The small molecule below binds the protein below.
Small molecule (SMILES): CC(=O)N[C@H]1[C@H](O[C@H]2[C@H](O)[C@@H](NC(C)=O)CO[C@@H]2CO)O[C@H](CO)[C@@H](O)[C@@H]1O

Binding-site contacts:
Ligand atom C7 contacts residue ARG244 of chain 1.E at 4.5 Å.
Ligand atom C7 contacts residue ASN245 of chain 1.E at 3.5 Å.
Ligand atom O5 contacts residue TRP220 of chain 1.E at 3.6 Å.
Ligand atom C1 contacts residue TRP220 of chain 1.E at 4.2 Å (hydrophobic).
Ligand atom C5 contacts residue LYS221 of chain 1.E at 4.0 Å.
Ligand atom O7 contacts residue ARG222 of chain 1.E at 3.4 Å.
Ligand atom C2 contacts residue ASN245 of chain 1.E at 2.5 Å.
Ligand atom O7 contacts residue LEU243 of chain 1.E at 4.2 Å.
Ligand atom C8 contacts residue ARG244 of chain 1.E at 4.0 Å.
Ligand atom C1 contacts residue ARG222 of chain 1.E at 3.7 Å.
Ligand atom O4 contacts residue ARG222 of chain 1.E at 3.2 Å (salt-bridge).
Ligand atom C8 contacts residue ASN245 of chain 1.E at 3.5 Å.
Ligand atom C2 contacts residue ARG222 of chain 1.E at 3.8 Å.
Ligand atom C4 contacts residue ARG222 of chain 1.E at 3.9 Å.
Ligand atom O5 contacts residue LYS221 of chain 1.E at 4.3 Å.
Ligand atom O6 contacts residue ARG222 of chain 1.E at 4.3 Å.
Ligand atom C1 contacts residue SER224 of chain 1.E at 3.8 Å.
Ligand atom O5 contacts residue ASN245 of chain 1.E at 2.4 Å (h-bond).
Ligand atom C3 contacts residue ARG222 of chain 1.E at 3.4 Å.
Ligand atom C5 contacts residue TRP220 of chain 1.E at 4.2 Å (hydrophobic).
Ligand atom C6 contacts residue TRP220 of chain 1.E at 4.1 Å (hydrophobic).
Ligand atom O5 contacts residue ARG222 of chain 1.E at 3.0 Å (salt-bridge).
Ligand atom O7 contacts residue ASN245 of chain 1.E at 4.3 Å.
Ligand atom C1 contacts residue LYS221 of chain 1.E at 4.3 Å.
Ligand atom C6 contacts residue ARG222 of chain 1.E at 3.3 Å.
Ligand atom C5 contacts residue ASN245 of chain 1.E at 3.6 Å.
Ligand atom O3 contacts residue ARG222 of chain 1.E at 3.7 Å.
Ligand atom N2 contacts residue ASN245 of chain 1.E at 2.9 Å (h-bond).
Ligand atom C5 contacts residue ARG222 of chain 1.E at 3.9 Å.
Ligand atom N2 contacts residue ARG222 of chain 1.E at 4.5 Å.
Ligand atom C3 contacts residue ASN245 of chain 1.E at 3.8 Å.
Ligand atom C7 contacts residue ARG222 of chain 1.E at 4.3 Å.
Ligand atom O6 contacts residue ASN245 of chain 1.E at 4.0 Å.
Ligand atom C1 contacts residue ASN245 of chain 1.E at 1.4 Å.
Ligand atom O7 contacts residue ARG244 of chain 1.E at 4.2 Å.
Ligand atom C4 contacts residue ASN245 of chain 1.E at 4.3 Å.

Sequence of chain 1.E:
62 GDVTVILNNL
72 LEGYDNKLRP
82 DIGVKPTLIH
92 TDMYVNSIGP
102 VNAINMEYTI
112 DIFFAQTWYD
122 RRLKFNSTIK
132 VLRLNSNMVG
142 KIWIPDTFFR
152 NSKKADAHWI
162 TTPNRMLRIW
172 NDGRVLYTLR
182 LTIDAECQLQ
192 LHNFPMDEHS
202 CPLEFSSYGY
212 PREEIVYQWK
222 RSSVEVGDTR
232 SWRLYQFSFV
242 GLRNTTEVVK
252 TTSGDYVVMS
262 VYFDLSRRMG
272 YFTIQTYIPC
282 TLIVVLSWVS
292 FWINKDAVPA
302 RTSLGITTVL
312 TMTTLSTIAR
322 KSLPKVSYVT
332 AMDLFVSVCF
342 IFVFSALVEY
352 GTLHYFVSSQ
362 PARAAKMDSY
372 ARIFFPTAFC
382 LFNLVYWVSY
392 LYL